Sequence of chain 1.F:
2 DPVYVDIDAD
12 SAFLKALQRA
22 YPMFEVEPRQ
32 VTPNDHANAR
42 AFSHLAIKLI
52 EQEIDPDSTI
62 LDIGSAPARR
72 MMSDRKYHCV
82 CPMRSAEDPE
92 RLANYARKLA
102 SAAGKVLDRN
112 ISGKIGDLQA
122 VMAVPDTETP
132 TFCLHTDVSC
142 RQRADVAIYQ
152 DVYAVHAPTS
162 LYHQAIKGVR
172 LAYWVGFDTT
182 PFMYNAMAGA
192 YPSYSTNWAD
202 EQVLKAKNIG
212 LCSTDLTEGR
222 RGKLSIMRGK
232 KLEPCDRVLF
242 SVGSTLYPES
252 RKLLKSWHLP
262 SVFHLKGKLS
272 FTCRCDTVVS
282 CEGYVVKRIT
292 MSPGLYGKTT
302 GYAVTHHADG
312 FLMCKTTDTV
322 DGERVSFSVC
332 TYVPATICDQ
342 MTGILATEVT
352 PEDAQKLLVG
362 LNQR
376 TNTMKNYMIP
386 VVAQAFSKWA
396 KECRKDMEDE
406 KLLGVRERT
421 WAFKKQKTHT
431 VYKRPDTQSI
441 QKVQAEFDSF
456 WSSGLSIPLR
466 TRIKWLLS

This small molecule binds to this protein.
Small molecule (SMILES): C[n+]1cn([C@@H]2O[C@H](CO[P](=O)(O)O[P](=O)(O)OP(=O)(O)O)[C@@H](O)[C@H]2O)c2nc(N)[nH]c(=O)c21

Binding-site contacts:
Ligand atom PC contacts residue HIS37 of chain 1.F at 3.8 Å.
Ligand atom N7 contacts residue TYR248 of chain 1.F at 3.7 Å.
Ligand atom C6 contacts residue TYR248 of chain 1.F at 3.6 Å (hydrophobic).
Ligand atom O1C contacts residue HIS37 of chain 1.F at 3.4 Å (h-bond).
Ligand atom N1 contacts residue GLU250 of chain 1.F at 2.8 Å (salt-bridge).
Ligand atom O3C contacts residue ARG41 of chain 1.F at 3.1 Å (salt-bridge).
Ligand atom CM7 contacts residue TYR248 of chain 1.F at 3.8 Å (hydrophobic).
Ligand atom PB contacts residue MG1 of chain 1.JA at 3.7 Å.
Ligand atom N3 contacts residue TYR248 of chain 1.F at 3.7 Å.
Ligand atom O3A contacts residue ARG41 of chain 1.F at 3.4 Å (salt-bridge).
Ligand atom N2 contacts residue GLU250 of chain 1.F at 3.1 Å (salt-bridge).
Ligand atom N1 contacts residue TYR248 of chain 1.F at 3.6 Å.
Ligand atom O2A contacts residue ARG92 of chain 1.F at 3.2 Å (salt-bridge).
Ligand atom PC contacts residue MG1 of chain 1.JA at 3.6 Å.
Ligand atom O1C contacts residue MG1 of chain 1.JA at 2.1 Å.
Ligand atom O1A contacts residue TYR248 of chain 1.F at 2.9 Å (h-bond).
Ligand atom C6 contacts residue GLU250 of chain 1.F at 3.8 Å.
Ligand atom C2' contacts residue ASP152 of chain 1.F at 3.8 Å.
Ligand atom N2 contacts residue PHE241 of chain 1.F at 3.8 Å.
Ligand atom C6 contacts residue TYR154 of chain 1.F at 3.8 Å (hydrophobic).
Ligand atom O2A contacts residue TYR248 of chain 1.F at 3.6 Å.
Ligand atom PA contacts residue TYR248 of chain 1.F at 3.6 Å.
Ligand atom O2B contacts residue ARG70 of chain 1.F at 2.7 Å (salt-bridge).
Ligand atom N1 contacts residue TYR154 of chain 1.F at 3.5 Å.
Ligand atom O3B contacts residue ARG41 of chain 1.F at 3.7 Å.
Ligand atom O3' contacts residue ARG41 of chain 1.F at 3.8 Å.
Ligand atom C4 contacts residue TYR248 of chain 1.F at 3.6 Å (hydrophobic).
Ligand atom C2 contacts residue TYR248 of chain 1.F at 3.7 Å (hydrophobic).
Ligand atom O4' contacts residue VAL243 of chain 1.F at 3.8 Å.
Ligand atom CM7 contacts residue SAH1 of chain 1.HA at 3.5 Å.
Ligand atom O1B contacts residue MG1 of chain 1.JA at 2.8 Å.
Ligand atom O3C contacts residue HIS37 of chain 1.F at 3.1 Å (h-bond).
Ligand atom C2 contacts residue TYR154 of chain 1.F at 3.6 Å (hydrophobic).
Ligand atom O2' contacts residue ALA40 of chain 1.F at 3.8 Å.
Ligand atom O2' contacts residue ASP152 of chain 1.F at 3.8 Å.
Ligand atom O3B contacts residue ARG70 of chain 1.F at 3.7 Å.
Ligand atom C2 contacts residue GLU250 of chain 1.F at 3.4 Å.
Ligand atom C5 contacts residue TYR248 of chain 1.F at 3.5 Å (hydrophobic).
Ligand atom O3A contacts residue MG1 of chain 1.JA at 3.9 Å.
Ligand atom O2' contacts residue TYR285 of chain 1.F at 3.0 Å (h-bond).

Sequence of chain 1.G:
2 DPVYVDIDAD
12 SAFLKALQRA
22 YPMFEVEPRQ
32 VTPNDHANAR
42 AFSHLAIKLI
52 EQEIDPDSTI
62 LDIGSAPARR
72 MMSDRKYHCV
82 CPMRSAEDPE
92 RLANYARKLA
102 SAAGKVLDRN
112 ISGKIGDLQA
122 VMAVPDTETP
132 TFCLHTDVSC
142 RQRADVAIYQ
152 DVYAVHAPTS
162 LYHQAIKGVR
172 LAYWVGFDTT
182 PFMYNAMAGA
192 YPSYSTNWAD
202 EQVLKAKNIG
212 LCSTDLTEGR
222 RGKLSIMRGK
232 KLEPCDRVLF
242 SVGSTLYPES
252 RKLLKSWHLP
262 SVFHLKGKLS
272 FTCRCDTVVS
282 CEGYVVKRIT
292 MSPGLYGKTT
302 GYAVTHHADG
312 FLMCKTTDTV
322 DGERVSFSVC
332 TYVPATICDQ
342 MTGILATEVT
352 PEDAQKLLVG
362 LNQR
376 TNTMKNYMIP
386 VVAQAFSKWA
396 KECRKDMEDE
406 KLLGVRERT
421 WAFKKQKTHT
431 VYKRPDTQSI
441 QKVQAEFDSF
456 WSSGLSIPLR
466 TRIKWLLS